Sequence of chain 1.A:
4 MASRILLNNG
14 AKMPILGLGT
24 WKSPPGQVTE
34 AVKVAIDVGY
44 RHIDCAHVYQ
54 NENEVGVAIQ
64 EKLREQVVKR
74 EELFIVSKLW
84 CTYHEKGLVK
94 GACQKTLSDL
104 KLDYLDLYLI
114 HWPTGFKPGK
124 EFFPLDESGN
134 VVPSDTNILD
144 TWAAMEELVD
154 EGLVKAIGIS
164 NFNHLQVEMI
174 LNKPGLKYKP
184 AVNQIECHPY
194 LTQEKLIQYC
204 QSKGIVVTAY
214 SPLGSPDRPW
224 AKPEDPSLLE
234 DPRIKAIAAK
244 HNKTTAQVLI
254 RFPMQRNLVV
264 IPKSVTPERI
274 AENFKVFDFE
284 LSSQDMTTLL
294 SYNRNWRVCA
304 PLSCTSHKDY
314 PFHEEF

This protein binds this small molecule.
Small molecule (SMILES): NC(=O)[C@@H]1C[C@]2(NC(=O)NC2=O)c2cc(F)ccc2O1

Binding-site contacts:
Ligand atom C19 contacts residue PRO304 of chain 1.A at 4.0 Å (hydrophobic).
Ligand atom N4 contacts residue HIS114 of chain 1.A at 2.8 Å (h-bond).
Ligand atom C19 contacts residue TRP223 of chain 1.A at 4.0 Å (hydrophobic).
Ligand atom O6I contacts residue NAP1 of chain 1.C at 4.0 Å.
Ligand atom C2I contacts residue TYR52 of chain 1.A at 3.5 Å (hydrophobic).
Ligand atom N4 contacts residue TYR52 of chain 1.A at 3.9 Å.
Ligand atom C5 contacts residue TRP115 of chain 1.A at 3.9 Å (hydrophobic).
Ligand atom C13 contacts residue TRP24 of chain 1.A at 3.2 Å (hydrophobic).
Ligand atom N1I contacts residue TRP24 of chain 1.A at 3.2 Å.
Ligand atom O10 contacts residue PHE126 of chain 1.A at 4.1 Å.
Ligand atom F17 contacts residue VAL51 of chain 1.A at 3.2 Å.
Ligand atom O6I contacts residue HIS114 of chain 1.A at 3.6 Å.
Ligand atom C2I contacts residue HIS114 of chain 1.A at 3.8 Å.
Ligand atom N21 contacts residue TRP223 of chain 1.A at 3.4 Å.
Ligand atom C8I contacts residue TRP24 of chain 1.A at 4.1 Å (hydrophobic).
Ligand atom O20 contacts residue PRO304 of chain 1.A at 3.4 Å.
Ligand atom C8I contacts residue CYS302 of chain 1.A at 3.6 Å (hydrophobic).
Ligand atom C5 contacts residue NAP1 of chain 1.C at 3.8 Å.
Ligand atom C14 contacts residue TRP24 of chain 1.A at 3.5 Å (hydrophobic).
Ligand atom O20 contacts residue CYS302 of chain 1.A at 3.2 Å.
Ligand atom C14 contacts residue VAL51 of chain 1.A at 4.1 Å (hydrophobic).
Ligand atom O3I contacts residue NAP1 of chain 1.C at 3.1 Å.
Ligand atom O6I contacts residue TRP83 of chain 1.A at 3.6 Å.
Ligand atom C7I contacts residue TRP24 of chain 1.A at 4.0 Å (hydrophobic).
Ligand atom N4 contacts residue NAP1 of chain 1.C at 3.2 Å (h-bond).
Ligand atom C12 contacts residue TRP24 of chain 1.A at 3.9 Å (hydrophobic).
Ligand atom F17 contacts residue TRP24 of chain 1.A at 3.6 Å.
Ligand atom C2I contacts residue NAP1 of chain 1.C at 3.1 Å.
Ligand atom C5 contacts residue HIS114 of chain 1.A at 3.5 Å.
Ligand atom O3I contacts residue HIS114 of chain 1.A at 4.1 Å.
Ligand atom C16 contacts residue PHE126 of chain 1.A at 3.7 Å (hydrophobic).
Ligand atom O6I contacts residue TRP115 of chain 1.A at 2.8 Å (h-bond).
Ligand atom C2I contacts residue TRP24 of chain 1.A at 3.8 Å (hydrophobic).
Ligand atom O3I contacts residue TYR52 of chain 1.A at 2.6 Å (h-bond).
Ligand atom N1I contacts residue NAP1 of chain 1.C at 3.6 Å.
Ligand atom F17 contacts residue TYR52 of chain 1.A at 3.9 Å.
Ligand atom O20 contacts residue ALA303 of chain 1.A at 3.5 Å (h-bond).
Ligand atom O3I contacts residue TRP24 of chain 1.A at 3.6 Å.
Ligand atom O20 contacts residue TRP115 of chain 1.A at 3.8 Å.
Ligand atom N21 contacts residue PRO304 of chain 1.A at 3.8 Å.